Binding-site contacts:
Ligand atom O2P contacts residue PLP1 of chain 2.D at 3.7 Å.
Ligand atom C6 contacts residue LEU136 of chain 2.A at 3.9 Å (hydrophobic).
Ligand atom O1 contacts residue GLY135 of chain 2.A at 3.5 Å.
Ligand atom P contacts residue GLY135 of chain 2.A at 3.4 Å.
Ligand atom O2 contacts residue GLU672 of chain 2.A at 3.1 Å (salt-bridge).
Ligand atom O4 contacts residue GLY675 of chain 2.A at 2.6 Å (h-bond).
Ligand atom C4 contacts residue GLY675 of chain 2.A at 3.6 Å.
Ligand atom O6 contacts residue VAL455 of chain 2.A at 3.6 Å.
Ligand atom O6 contacts residue HIS377 of chain 2.A at 2.5 Å (h-bond).
Ligand atom C3 contacts residue GLY675 of chain 2.A at 3.6 Å.
Ligand atom C6 contacts residue HIS377 of chain 2.A at 3.2 Å.
Ligand atom O5 contacts residue HIS377 of chain 2.A at 3.0 Å (h-bond).
Ligand atom O5 contacts residue LEU136 of chain 2.A at 3.5 Å (h-bond).
Ligand atom C3 contacts residue GLU672 of chain 2.A at 3.3 Å.
Ligand atom C5 contacts residue LEU136 of chain 2.A at 3.7 Å (hydrophobic).
Ligand atom O3 contacts residue GLY675 of chain 2.A at 2.9 Å (h-bond).
Ligand atom O6 contacts residue ASN484 of chain 2.A at 2.9 Å (h-bond).
Ligand atom C6 contacts residue GLY135 of chain 2.A at 3.7 Å.
Ligand atom O3 contacts residue SER674 of chain 2.A at 3.0 Å (h-bond).
Ligand atom O3 contacts residue ALA673 of chain 2.A at 3.3 Å (h-bond).
Ligand atom O1 contacts residue LEU136 of chain 2.A at 3.3 Å (h-bond).
Ligand atom C5 contacts residue GLY135 of chain 2.A at 3.8 Å.
Ligand atom O2 contacts residue HIS377 of chain 2.A at 3.8 Å.
Ligand atom P contacts residue ASN284 of chain 2.A at 3.8 Å.
Ligand atom C2 contacts residue HIS377 of chain 2.A at 3.4 Å.
Ligand atom O4 contacts residue SER674 of chain 2.A at 3.5 Å.
Ligand atom O2P contacts residue GLY134 of chain 2.A at 3.7 Å.
Ligand atom O1P contacts residue LYS574 of chain 2.A at 3.5 Å (salt-bridge).
Ligand atom C6 contacts residue ASN484 of chain 2.A at 3.2 Å.
Ligand atom O2 contacts residue ASN284 of chain 2.A at 3.5 Å (h-bond).
Ligand atom O1P contacts residue ASN284 of chain 2.A at 2.6 Å (h-bond).
Ligand atom O1P contacts residue TYR573 of chain 2.A at 3.8 Å.
Ligand atom O3P contacts residue LEU136 of chain 2.A at 3.5 Å (h-bond).
Ligand atom O2P contacts residue GLY135 of chain 2.A at 2.6 Å (h-bond).
Ligand atom C5 contacts residue HIS377 of chain 2.A at 3.7 Å.
Ligand atom O4 contacts residue ASN484 of chain 2.A at 3.6 Å.
Ligand atom O3 contacts residue GLU672 of chain 2.A at 2.7 Å (salt-bridge).
Ligand atom O2 contacts residue TYR573 of chain 2.A at 3.5 Å (h-bond).
Ligand atom C2 contacts residue GLU672 of chain 2.A at 3.8 Å.
Ligand atom O3P contacts residue GLY135 of chain 2.A at 3.3 Å (h-bond).

Sequence of chain 2.A:
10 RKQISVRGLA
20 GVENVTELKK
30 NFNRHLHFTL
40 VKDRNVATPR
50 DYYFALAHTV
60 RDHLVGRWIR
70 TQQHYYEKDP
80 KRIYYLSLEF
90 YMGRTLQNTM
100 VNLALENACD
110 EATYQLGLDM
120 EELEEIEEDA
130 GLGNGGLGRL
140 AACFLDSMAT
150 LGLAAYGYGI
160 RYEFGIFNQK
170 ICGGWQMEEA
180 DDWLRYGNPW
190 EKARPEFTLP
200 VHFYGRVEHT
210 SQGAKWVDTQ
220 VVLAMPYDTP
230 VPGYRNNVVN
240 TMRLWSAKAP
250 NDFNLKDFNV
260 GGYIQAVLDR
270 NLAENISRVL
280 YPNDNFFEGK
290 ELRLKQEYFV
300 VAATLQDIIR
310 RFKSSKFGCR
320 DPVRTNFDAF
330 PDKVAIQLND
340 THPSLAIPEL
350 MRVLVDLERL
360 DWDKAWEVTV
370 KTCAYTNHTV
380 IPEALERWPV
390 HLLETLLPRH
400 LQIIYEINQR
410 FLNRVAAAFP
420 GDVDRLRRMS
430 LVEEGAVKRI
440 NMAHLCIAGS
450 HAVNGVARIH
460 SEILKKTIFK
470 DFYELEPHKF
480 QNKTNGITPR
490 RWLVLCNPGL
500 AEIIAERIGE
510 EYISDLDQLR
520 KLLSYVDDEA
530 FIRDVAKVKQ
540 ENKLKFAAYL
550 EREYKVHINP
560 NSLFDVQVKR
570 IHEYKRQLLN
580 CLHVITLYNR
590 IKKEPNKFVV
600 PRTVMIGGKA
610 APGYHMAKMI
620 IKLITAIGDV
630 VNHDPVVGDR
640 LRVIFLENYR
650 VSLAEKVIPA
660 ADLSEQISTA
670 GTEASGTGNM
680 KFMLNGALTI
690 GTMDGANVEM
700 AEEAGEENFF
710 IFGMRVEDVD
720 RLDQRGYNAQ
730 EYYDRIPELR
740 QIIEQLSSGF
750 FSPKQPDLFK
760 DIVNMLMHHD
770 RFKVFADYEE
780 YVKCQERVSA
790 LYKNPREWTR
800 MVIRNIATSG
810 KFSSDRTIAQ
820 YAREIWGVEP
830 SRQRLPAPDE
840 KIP

The protein below binds the small molecule below.
Small molecule (SMILES): O=P(O)(O)O[C@H]1O[C@H](CO)[C@@H](O)[C@H](O)[C@H]1O